Sequence of chain 1.G:
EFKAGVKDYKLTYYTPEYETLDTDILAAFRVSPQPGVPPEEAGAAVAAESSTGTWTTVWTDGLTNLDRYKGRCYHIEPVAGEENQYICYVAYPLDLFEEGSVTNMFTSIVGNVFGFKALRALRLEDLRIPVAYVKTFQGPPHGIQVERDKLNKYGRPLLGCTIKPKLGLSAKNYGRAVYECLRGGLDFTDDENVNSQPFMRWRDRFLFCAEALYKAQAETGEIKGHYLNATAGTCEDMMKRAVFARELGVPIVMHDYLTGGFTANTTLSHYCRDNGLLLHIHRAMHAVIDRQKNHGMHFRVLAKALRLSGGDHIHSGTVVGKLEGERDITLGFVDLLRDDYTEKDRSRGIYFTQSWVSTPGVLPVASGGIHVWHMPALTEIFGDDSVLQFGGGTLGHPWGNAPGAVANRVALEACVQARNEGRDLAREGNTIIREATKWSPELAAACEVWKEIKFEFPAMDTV

Binding-site contacts:
Ligand atom O2 contacts residue ASP203 of chain 2.G at 3.5 Å (salt-bridge).
Ligand atom O3P contacts residue LYS175 of chain 2.G at 3.3 Å.
Ligand atom O1P contacts residue GLY403 of chain 2.G at 2.8 Å (h-bond).
Ligand atom O6 contacts residue LYS177 of chain 2.G at 2.8 Å (salt-bridge).
Ligand atom C contacts residue MG1 of chain 2.O at 2.8 Å.
Ligand atom O5P contacts residue LEU335 of chain 2.G at 3.4 Å.
Ligand atom O6P contacts residue ARG295 of chain 2.G at 3.0 Å (salt-bridge).
Ligand atom O3P contacts residue THR65 of chain 1.G at 2.5 Å (h-bond).
Ligand atom C3 contacts residue MG1 of chain 2.O at 3.0 Å.
Ligand atom O2 contacts residue KCX201 of chain 2.G at 3.2 Å (h-bond).
Ligand atom O4 contacts residue GLY380 of chain 2.G at 3.3 Å (h-bond).
Ligand atom O4 contacts residue SER379 of chain 2.G at 2.9 Å (h-bond).
Ligand atom O4P contacts residue SER379 of chain 2.G at 3.4 Å (h-bond).
Ligand atom O6 contacts residue ASP203 of chain 2.G at 3.1 Å (salt-bridge).
Ligand atom O2P contacts residue GLY381 of chain 2.G at 2.9 Å (h-bond).
Ligand atom O7 contacts residue GLU60 of chain 1.G at 3.5 Å (salt-bridge).
Ligand atom O6 contacts residue MG1 of chain 2.O at 2.2 Å.
Ligand atom C contacts residue LYS175 of chain 2.G at 3.4 Å.
Ligand atom O3P contacts residue GLY404 of chain 2.G at 2.8 Å (h-bond).
Ligand atom O3 contacts residue HIS294 of chain 2.G at 2.9 Å (h-bond).
Ligand atom O2P contacts residue THR65 of chain 1.G at 3.5 Å (h-bond).
Ligand atom C2 contacts residue MG1 of chain 2.O at 2.8 Å.
Ligand atom O4P contacts residue HIS327 of chain 2.G at 2.8 Å (h-bond).
Ligand atom O2P contacts residue GLY380 of chain 2.G at 3.4 Å.
Ligand atom O3 contacts residue MG1 of chain 2.O at 2.2 Å.
Ligand atom O2P contacts residue LYS334 of chain 2.G at 2.9 Å (salt-bridge).
Ligand atom O6 contacts residue ASN123 of chain 1.G at 3.1 Å (h-bond).
Ligand atom O7 contacts residue LYS334 of chain 2.G at 3.0 Å (salt-bridge).
Ligand atom O6 contacts residue LYS175 of chain 2.G at 3.3 Å (salt-bridge).
Ligand atom O5P contacts residue ARG295 of chain 2.G at 3.0 Å (salt-bridge).
Ligand atom O3 contacts residue KCX201 of chain 2.G at 2.6 Å (h-bond).
Ligand atom C3 contacts residue KCX201 of chain 2.G at 3.2 Å.
Ligand atom O3 contacts residue GLU204 of chain 2.G at 3.0 Å (salt-bridge).
Ligand atom O2 contacts residue THR173 of chain 2.G at 2.9 Å (h-bond).
Ligand atom O2 contacts residue MG1 of chain 2.O at 2.3 Å.
Ligand atom O2P contacts residue TRP66 of chain 1.G at 3.3 Å.
Ligand atom O6 contacts residue GLU204 of chain 2.G at 3.3 Å (salt-bridge).
Ligand atom O1 contacts residue LYS175 of chain 2.G at 3.1 Å (salt-bridge).
Ligand atom O2 contacts residue LYS175 of chain 2.G at 3.0 Å (salt-bridge).
Ligand atom O5 contacts residue LEU335 of chain 2.G at 3.2 Å.

Sequence of chain 2.G:
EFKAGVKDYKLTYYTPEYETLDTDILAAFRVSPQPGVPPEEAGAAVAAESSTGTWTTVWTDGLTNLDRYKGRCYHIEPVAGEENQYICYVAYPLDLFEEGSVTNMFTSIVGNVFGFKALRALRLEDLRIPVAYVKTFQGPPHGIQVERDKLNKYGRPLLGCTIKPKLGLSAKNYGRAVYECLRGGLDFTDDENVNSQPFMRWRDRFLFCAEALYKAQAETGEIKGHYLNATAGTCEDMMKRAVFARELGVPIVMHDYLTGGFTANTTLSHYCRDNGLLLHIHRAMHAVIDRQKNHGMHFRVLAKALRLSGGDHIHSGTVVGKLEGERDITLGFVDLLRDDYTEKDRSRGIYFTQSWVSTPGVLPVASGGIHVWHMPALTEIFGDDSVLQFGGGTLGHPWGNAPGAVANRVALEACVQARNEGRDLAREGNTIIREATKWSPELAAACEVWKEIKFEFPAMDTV

A small-molecule ligand and the protein it binds are described below.
Small molecule (SMILES): O=C(O)[C@@](O)(COP(=O)(O)O)[C@H](O)[C@H](O)COP(=O)(O)O